Binding-site contacts:
Ligand atom CM5 contacts residue PEG1 of chain 1.V at 3.4 Å.
Ligand atom C5 contacts residue FMT1 of chain 1.U at 3.2 Å.
Ligand atom O3 contacts residue GLN376 of chain 1.A at 3.9 Å.
Ligand atom C4 contacts residue FMT1 of chain 1.U at 3.3 Å.
Ligand atom C6 contacts residue PEG1 of chain 1.V at 4.0 Å.
Ligand atom CM5 contacts residue FMT1 of chain 1.U at 3.8 Å.
Ligand atom O4 contacts residue PEG1 of chain 1.V at 3.4 Å.
Ligand atom C3 contacts residue PEG1 of chain 1.V at 4.0 Å.
Ligand atom C1 contacts residue CYS611 of chain 1.A at 2.7 Å (hydrophobic).
Ligand atom C4 contacts residue CYS611 of chain 1.A at 4.0 Å (hydrophobic).
Ligand atom C1 contacts residue PEG1 of chain 1.V at 4.4 Å.
Ligand atom CM5 contacts residue LYS379 of chain 1.A at 4.4 Å.
Ligand atom O1 contacts residue CYS611 of chain 1.A at 2.8 Å (h-bond).
Ligand atom CM3 contacts residue GLN376 of chain 1.A at 3.5 Å.
Ligand atom C6 contacts residue CYS611 of chain 1.A at 1.7 Å (hydrophobic).
Ligand atom C2 contacts residue CYS611 of chain 1.A at 4.0 Å (hydrophobic).
Ligand atom CM3 contacts residue GLU272 of chain 1.A at 3.3 Å.
Ligand atom O4 contacts residue FMT1 of chain 1.U at 3.8 Å.
Ligand atom C5 contacts residue PEG1 of chain 1.V at 3.4 Å.
Ligand atom C4 contacts residue GLN376 of chain 1.A at 4.1 Å.
Ligand atom C5 contacts residue CYS611 of chain 1.A at 2.6 Å (hydrophobic).
Ligand atom CM2 contacts residue PEG1 of chain 1.V at 3.9 Å.
Ligand atom O3 contacts residue PEG1 of chain 1.V at 4.5 Å.
Ligand atom C4 contacts residue PEG1 of chain 1.V at 3.4 Å.
Ligand atom CM5 contacts residue ARG380 of chain 1.A at 4.0 Å.
Ligand atom O4 contacts residue GLN376 of chain 1.A at 3.1 Å.
Ligand atom C3 contacts residue FMT1 of chain 1.U at 3.8 Å.
Ligand atom C2 contacts residue PEG1 of chain 1.V at 4.2 Å.
Ligand atom C1 contacts residue FMT1 of chain 1.U at 4.1 Å.
Ligand atom C6 contacts residue FMT1 of chain 1.U at 3.5 Å.
Ligand atom C2 contacts residue FMT1 of chain 1.U at 4.1 Å.
Ligand atom CM3 contacts residue PEG1 of chain 1.V at 3.8 Å.
Ligand atom CM5 contacts residue CYS611 of chain 1.A at 3.0 Å (hydrophobic).
Ligand atom CM5 contacts residue GLN376 of chain 1.A at 3.5 Å.

The small molecule below binds the protein below.
Small molecule (SMILES): COC1=C(OC)C(=O)C(C)=CC1=O

Sequence of chain 1.A:
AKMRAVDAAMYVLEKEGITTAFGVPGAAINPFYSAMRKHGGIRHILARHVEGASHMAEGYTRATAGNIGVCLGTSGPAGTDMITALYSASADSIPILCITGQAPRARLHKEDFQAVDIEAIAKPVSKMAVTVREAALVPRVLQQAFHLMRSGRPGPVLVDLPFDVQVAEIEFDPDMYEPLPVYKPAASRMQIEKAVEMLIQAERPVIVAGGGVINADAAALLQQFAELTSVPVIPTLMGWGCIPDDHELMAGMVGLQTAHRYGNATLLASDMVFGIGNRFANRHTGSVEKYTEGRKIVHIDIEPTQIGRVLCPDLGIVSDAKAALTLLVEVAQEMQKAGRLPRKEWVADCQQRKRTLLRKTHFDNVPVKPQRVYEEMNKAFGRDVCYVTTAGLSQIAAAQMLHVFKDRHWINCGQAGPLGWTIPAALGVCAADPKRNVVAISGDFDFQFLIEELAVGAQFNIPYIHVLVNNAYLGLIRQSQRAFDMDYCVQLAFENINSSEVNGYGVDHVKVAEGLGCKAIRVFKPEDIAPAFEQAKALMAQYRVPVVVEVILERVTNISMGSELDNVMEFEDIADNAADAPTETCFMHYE